The protein below binds the small molecule below.
Small molecule (SMILES): O=C(O)Cc1cc(I)c(Oc2ccc(O)c(I)c2)c(I)c1

Binding-site contacts:
Ligand atom O3 contacts residue ARG172 of chain 1.A at 4.0 Å.
Ligand atom I1 contacts residue ASN165 of chain 1.A at 4.5 Å.
Ligand atom C12 contacts residue ASN165 of chain 1.A at 4.4 Å.
Ligand atom O2 contacts residue LEU162 of chain 1.A at 4.4 Å.
Ligand atom I3 contacts residue LEU162 of chain 1.A at 4.2 Å.
Ligand atom O3 contacts residue PHE5 of chain 1.A at 3.9 Å.
Ligand atom C10 contacts residue PHE158 of chain 1.A at 4.1 Å (hydrophobic).
Ligand atom I3 contacts residue PHE5 of chain 1.A at 4.1 Å.
Ligand atom O1 contacts residue PHE158 of chain 1.A at 3.6 Å.
Ligand atom I3 contacts residue TYR166 of chain 1.A at 3.3 Å.
Ligand atom C13 contacts residue PHE5 of chain 1.A at 4.3 Å (hydrophobic).
Ligand atom I3 contacts residue PRO55 of chain 1.A at 4.2 Å.
Ligand atom C7 contacts residue ASN165 of chain 1.A at 4.1 Å.
Ligand atom C11 contacts residue PRO55 of chain 1.A at 4.5 Å (hydrophobic).
Ligand atom C11 contacts residue PHE5 of chain 1.A at 3.8 Å (hydrophobic).
Ligand atom C8 contacts residue PHE158 of chain 1.A at 4.2 Å (hydrophobic).
Ligand atom C11 contacts residue GLU169 of chain 1.A at 3.1 Å.
Ligand atom C6 contacts residue GLY56 of chain 1.A at 3.7 Å.
Ligand atom C12 contacts residue LEU162 of chain 1.A at 4.2 Å (hydrophobic).
Ligand atom O1 contacts residue ASN59 of chain 1.A at 3.9 Å.
Ligand atom I2 contacts residue GLY56 of chain 1.A at 3.5 Å.
Ligand atom O1 contacts residue GLY56 of chain 1.A at 4.5 Å.
Ligand atom C1 contacts residue GLU169 of chain 1.A at 3.4 Å.
Ligand atom C4 contacts residue GLY56 of chain 1.A at 4.1 Å.
Ligand atom C2 contacts residue LEU162 of chain 1.A at 4.2 Å (hydrophobic).
Ligand atom C8 contacts residue GLY56 of chain 1.A at 4.2 Å.
Ligand atom C9 contacts residue GLU169 of chain 1.A at 3.9 Å.
Ligand atom C13 contacts residue GLU169 of chain 1.A at 3.6 Å.
Ligand atom C14 contacts residue GLU169 of chain 1.A at 3.5 Å.
Ligand atom O2 contacts residue ASN165 of chain 1.A at 3.6 Å.
Ligand atom C3 contacts residue GLU169 of chain 1.A at 4.4 Å.
Ligand atom C9 contacts residue PRO55 of chain 1.A at 4.4 Å (hydrophobic).
Ligand atom O3 contacts residue GLU169 of chain 1.A at 2.8 Å (salt-bridge).
Ligand atom I3 contacts residue ASN165 of chain 1.A at 4.0 Å.

Sequence of chain 1.A:
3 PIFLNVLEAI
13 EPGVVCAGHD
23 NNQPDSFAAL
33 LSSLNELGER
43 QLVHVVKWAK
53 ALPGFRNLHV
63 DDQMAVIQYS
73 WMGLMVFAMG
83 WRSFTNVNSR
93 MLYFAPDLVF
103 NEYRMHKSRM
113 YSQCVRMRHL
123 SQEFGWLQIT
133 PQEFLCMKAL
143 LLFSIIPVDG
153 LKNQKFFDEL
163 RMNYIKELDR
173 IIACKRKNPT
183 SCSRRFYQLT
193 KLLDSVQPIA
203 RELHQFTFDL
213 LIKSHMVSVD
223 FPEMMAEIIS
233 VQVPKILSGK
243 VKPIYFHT